Binding-site contacts:
Ligand atom N2 contacts residue ASN213 of chain 1.Q at 3.4 Å.
Ligand atom C7 contacts residue SER252 of chain 1.Q at 4.4 Å.
Ligand atom O7 contacts residue PHE214 of chain 1.Q at 2.9 Å (h-bond).
Ligand atom C3 contacts residue ASN213 of chain 1.Q at 4.3 Å.
Ligand atom O7 contacts residue SER252 of chain 1.Q at 3.7 Å.
Ligand atom C1 contacts residue ASN380 of chain 1.P at 3.9 Å.
Ligand atom O5 contacts residue ASN215 of chain 1.Q at 2.3 Å (h-bond).
Ligand atom O7 contacts residue TYR253 of chain 1.Q at 2.8 Å (h-bond).
Ligand atom O7 contacts residue ASN213 of chain 1.Q at 3.7 Å.
Ligand atom O5 contacts residue ASN380 of chain 1.P at 3.6 Å (h-bond).
Ligand atom C7 contacts residue ASN213 of chain 1.Q at 3.8 Å.
Ligand atom C7 contacts residue ASN215 of chain 1.Q at 3.0 Å.
Ligand atom C2 contacts residue ASN215 of chain 1.Q at 2.5 Å.
Ligand atom C8 contacts residue SER252 of chain 1.Q at 4.4 Å.
Ligand atom C7 contacts residue PHE214 of chain 1.Q at 3.5 Å (hydrophobic).
Ligand atom O3 contacts residue ASN213 of chain 1.Q at 3.3 Å.
Ligand atom C3 contacts residue ASN215 of chain 1.Q at 3.8 Å.
Ligand atom C1 contacts residue ASN215 of chain 1.Q at 1.4 Å.
Ligand atom C4 contacts residue ASN215 of chain 1.Q at 4.2 Å.
Ligand atom O6 contacts residue ASN380 of chain 1.P at 4.4 Å.
Ligand atom N2 contacts residue ASN215 of chain 1.Q at 3.0 Å (h-bond).
Ligand atom N2 contacts residue PHE214 of chain 1.Q at 3.6 Å.
Ligand atom C8 contacts residue ASN215 of chain 1.Q at 3.2 Å.
Ligand atom C7 contacts residue TYR253 of chain 1.Q at 3.9 Å (hydrophobic).
Ligand atom C5 contacts residue ASN215 of chain 1.Q at 3.6 Å.
Ligand atom C2 contacts residue ASN213 of chain 1.Q at 4.2 Å.
Ligand atom O7 contacts residue ASN215 of chain 1.Q at 3.5 Å (h-bond).

Sequence of chain 1.P:
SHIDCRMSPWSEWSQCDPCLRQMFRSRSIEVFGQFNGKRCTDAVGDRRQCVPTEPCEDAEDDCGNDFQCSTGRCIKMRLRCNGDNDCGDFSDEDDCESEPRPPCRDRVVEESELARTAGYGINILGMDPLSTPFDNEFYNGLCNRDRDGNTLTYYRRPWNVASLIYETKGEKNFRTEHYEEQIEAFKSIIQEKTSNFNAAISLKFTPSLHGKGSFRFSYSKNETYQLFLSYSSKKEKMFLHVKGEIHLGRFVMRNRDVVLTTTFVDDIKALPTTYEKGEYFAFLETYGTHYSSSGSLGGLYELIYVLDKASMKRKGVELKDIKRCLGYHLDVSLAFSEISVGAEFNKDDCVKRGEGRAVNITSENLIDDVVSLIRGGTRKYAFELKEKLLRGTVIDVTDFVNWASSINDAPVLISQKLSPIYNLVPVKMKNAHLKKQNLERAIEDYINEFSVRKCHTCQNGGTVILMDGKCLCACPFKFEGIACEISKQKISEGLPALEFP

The small molecule below binds the protein below.
Small molecule (SMILES): CC(=O)N[C@@H]1[C@@H](O)[C@H](O)[C@@H](CO)O[C@H]1O

Sequence of chain 1.Q:
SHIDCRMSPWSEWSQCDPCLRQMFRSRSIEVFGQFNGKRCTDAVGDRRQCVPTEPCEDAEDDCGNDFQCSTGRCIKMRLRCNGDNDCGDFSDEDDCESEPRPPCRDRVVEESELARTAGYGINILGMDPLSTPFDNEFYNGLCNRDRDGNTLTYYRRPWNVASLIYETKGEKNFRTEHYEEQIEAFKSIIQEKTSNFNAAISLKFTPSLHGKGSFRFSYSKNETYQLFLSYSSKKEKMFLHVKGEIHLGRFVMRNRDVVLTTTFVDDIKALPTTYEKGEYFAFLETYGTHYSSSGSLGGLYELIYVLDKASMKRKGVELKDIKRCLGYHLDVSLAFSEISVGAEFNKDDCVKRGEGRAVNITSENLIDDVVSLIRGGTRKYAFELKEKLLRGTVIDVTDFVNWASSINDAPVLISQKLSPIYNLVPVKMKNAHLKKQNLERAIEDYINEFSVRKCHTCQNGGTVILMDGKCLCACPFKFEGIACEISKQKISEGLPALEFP